Sequence of chain 1.B:
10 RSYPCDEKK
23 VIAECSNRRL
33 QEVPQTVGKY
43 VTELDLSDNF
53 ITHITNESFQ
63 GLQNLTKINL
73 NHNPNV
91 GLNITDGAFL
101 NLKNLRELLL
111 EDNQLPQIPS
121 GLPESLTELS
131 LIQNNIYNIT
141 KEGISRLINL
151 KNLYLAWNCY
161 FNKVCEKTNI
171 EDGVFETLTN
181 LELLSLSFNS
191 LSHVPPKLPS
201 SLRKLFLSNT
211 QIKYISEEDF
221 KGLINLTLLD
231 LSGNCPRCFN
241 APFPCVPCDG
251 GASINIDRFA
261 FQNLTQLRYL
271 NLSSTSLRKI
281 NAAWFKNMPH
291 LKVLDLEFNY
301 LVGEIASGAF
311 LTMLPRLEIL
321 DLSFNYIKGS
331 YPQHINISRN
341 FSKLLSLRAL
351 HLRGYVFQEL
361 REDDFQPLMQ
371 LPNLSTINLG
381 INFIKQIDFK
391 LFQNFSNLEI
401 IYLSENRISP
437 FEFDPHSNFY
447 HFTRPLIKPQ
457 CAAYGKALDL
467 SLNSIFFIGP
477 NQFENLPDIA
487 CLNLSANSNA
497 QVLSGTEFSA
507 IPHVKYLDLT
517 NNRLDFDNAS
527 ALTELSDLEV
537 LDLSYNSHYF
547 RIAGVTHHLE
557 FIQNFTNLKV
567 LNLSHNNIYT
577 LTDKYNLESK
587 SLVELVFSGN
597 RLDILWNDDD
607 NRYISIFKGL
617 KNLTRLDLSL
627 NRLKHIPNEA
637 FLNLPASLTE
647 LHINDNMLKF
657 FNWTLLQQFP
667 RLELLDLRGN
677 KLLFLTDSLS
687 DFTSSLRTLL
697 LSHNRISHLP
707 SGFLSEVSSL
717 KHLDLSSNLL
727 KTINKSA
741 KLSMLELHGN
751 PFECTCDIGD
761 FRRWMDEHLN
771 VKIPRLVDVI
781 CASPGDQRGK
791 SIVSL

This protein binds this small molecule.
Small molecule (SMILES): CC(=O)N[C@@H]1[C@@H](O)[C@H](O)[C@@H](CO)O[C@H]1O

Binding-site contacts:
Ligand atom C3 contacts residue ASN560 of chain 1.B at 3.8 Å.
Ligand atom C5 contacts residue ASN560 of chain 1.B at 3.7 Å.
Ligand atom O7 contacts residue ASN560 of chain 1.B at 3.3 Å (h-bond).
Ligand atom C1 contacts residue GLN559 of chain 1.B at 3.9 Å.
Ligand atom C5 contacts residue GLN559 of chain 1.B at 3.5 Å.
Ligand atom C6 contacts residue GLN559 of chain 1.B at 4.2 Å.
Ligand atom C4 contacts residue ASN560 of chain 1.B at 4.3 Å.
Ligand atom O6 contacts residue GLN559 of chain 1.B at 3.8 Å.
Ligand atom O5 contacts residue ASN560 of chain 1.B at 2.4 Å (h-bond).
Ligand atom C8 contacts residue THR529 of chain 1.B at 3.6 Å.
Ligand atom C2 contacts residue ASN560 of chain 1.B at 2.5 Å.
Ligand atom C1 contacts residue ASN560 of chain 1.B at 1.4 Å.
Ligand atom O5 contacts residue GLN559 of chain 1.B at 3.7 Å.
Ligand atom C7 contacts residue ASN560 of chain 1.B at 3.3 Å.
Ligand atom C8 contacts residue SER526 of chain 1.B at 3.5 Å.
Ligand atom N2 contacts residue ASN560 of chain 1.B at 2.9 Å (h-bond).